This protein binds this small molecule.
Small molecule (SMILES): C[C@H]1O[C@@H](n2cnc3c(N)ncnc32)[C@H](O)[C@@H]1O

Sequence of chain 1.E:
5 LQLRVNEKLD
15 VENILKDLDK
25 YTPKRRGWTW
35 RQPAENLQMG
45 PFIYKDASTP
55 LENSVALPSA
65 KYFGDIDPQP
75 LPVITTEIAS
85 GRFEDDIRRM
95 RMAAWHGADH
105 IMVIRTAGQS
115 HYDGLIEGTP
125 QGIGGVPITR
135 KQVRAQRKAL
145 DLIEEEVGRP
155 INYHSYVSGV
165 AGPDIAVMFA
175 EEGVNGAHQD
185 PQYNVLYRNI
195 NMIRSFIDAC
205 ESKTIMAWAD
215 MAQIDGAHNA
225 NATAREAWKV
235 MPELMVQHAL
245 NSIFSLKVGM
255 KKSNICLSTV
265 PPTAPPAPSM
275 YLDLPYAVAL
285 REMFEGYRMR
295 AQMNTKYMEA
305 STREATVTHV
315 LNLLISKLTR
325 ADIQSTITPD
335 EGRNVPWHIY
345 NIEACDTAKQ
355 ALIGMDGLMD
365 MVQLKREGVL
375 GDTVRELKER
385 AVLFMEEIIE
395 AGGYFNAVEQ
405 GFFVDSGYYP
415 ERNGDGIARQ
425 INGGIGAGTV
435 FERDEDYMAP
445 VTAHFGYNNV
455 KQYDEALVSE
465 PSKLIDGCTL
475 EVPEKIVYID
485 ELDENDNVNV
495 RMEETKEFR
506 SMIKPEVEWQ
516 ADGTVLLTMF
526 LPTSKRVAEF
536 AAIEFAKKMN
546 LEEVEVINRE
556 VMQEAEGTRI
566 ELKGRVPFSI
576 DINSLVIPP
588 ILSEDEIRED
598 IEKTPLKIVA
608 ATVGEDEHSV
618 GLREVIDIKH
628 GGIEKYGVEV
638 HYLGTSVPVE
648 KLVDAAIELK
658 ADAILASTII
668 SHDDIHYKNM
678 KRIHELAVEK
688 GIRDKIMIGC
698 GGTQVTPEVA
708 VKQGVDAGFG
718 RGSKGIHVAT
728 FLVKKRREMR

Binding-site contacts:
Ligand atom C5 contacts residue LEU486 of chain 1.E at 4.0 Å (hydrophobic).
Ligand atom O3' contacts residue ASP487 of chain 1.E at 4.3 Å.
Ligand atom C2 contacts residue LEU486 of chain 1.E at 3.0 Å (hydrophobic).
Ligand atom C4 contacts residue LEU486 of chain 1.E at 3.8 Å (hydrophobic).
Ligand atom C8 contacts residue LEU486 of chain 1.E at 3.7 Å (hydrophobic).
Ligand atom C2 contacts residue ASP487 of chain 1.E at 4.5 Å.
Ligand atom N9 contacts residue LEU486 of chain 1.E at 4.1 Å.
Ligand atom O2' contacts residue LEU486 of chain 1.E at 3.9 Å.
Ligand atom C6 contacts residue LEU486 of chain 1.E at 3.8 Å (hydrophobic).
Ligand atom O3' contacts residue PRO124 of chain 1.E at 3.9 Å.
Ligand atom N1 contacts residue LEU486 of chain 1.E at 3.2 Å (h-bond).
Ligand atom N7 contacts residue LEU486 of chain 1.E at 4.0 Å.
Ligand atom N3 contacts residue ASP487 of chain 1.E at 4.4 Å.
Ligand atom N3 contacts residue LEU486 of chain 1.E at 3.3 Å (h-bond).
Ligand atom O2' contacts residue GLU121 of chain 1.E at 4.0 Å.